Sequence of chain 1.C:
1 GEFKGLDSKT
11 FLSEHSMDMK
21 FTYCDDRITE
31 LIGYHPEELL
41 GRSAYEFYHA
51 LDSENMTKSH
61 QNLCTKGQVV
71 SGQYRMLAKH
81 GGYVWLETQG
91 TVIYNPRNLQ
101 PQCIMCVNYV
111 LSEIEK

Binding-site contacts:
Ligand atom CAR contacts residue TYR74 of chain 1.C at 3.6 Å (hydrophobic).
Ligand atom CAG contacts residue HIS15 of chain 1.C at 3.9 Å.
Ligand atom CAJ contacts residue LEU63 of chain 1.C at 3.9 Å (hydrophobic).
Ligand atom NAL contacts residue HIS60 of chain 1.C at 3.7 Å.
Ligand atom NAL contacts residue MET19 of chain 1.C at 3.6 Å.
Ligand atom BRB contacts residue VAL69 of chain 1.C at 3.0 Å.
Ligand atom CAU contacts residue HIS15 of chain 1.C at 3.4 Å.
Ligand atom CAD contacts residue SER59 of chain 1.C at 3.9 Å.
Ligand atom CAR contacts residue HIS15 of chain 1.C at 3.7 Å.
Ligand atom BRB contacts residue VAL70 of chain 1.C at 3.9 Å.
Ligand atom NAM contacts residue MET19 of chain 1.C at 3.3 Å.
Ligand atom CAH contacts residue TYR48 of chain 1.C at 3.6 Å (hydrophobic).
Ligand atom CAH contacts residue MET56 of chain 1.C at 3.7 Å (hydrophobic).
Ligand atom NAL contacts residue HIS15 of chain 1.C at 4.0 Å.
Ligand atom BRA contacts residue PHE47 of chain 1.C at 3.7 Å.
Ligand atom CAG contacts residue TYR74 of chain 1.C at 3.5 Å (hydrophobic).
Ligand atom NAO contacts residue ALA44 of chain 1.C at 3.8 Å.
Ligand atom NAN contacts residue ILE104 of chain 1.C at 3.9 Å.
Ligand atom CAF contacts residue HIS60 of chain 1.C at 3.7 Å.
Ligand atom CAQ contacts residue SER71 of chain 1.C at 3.9 Å.
Ligand atom CAD contacts residue HIS60 of chain 1.C at 3.5 Å.
Ligand atom BRA contacts residue MET76 of chain 1.C at 3.8 Å.
Ligand atom CAC contacts residue TYR74 of chain 1.C at 3.5 Å (hydrophobic).
Ligand atom NAM contacts residue HIS15 of chain 1.C at 3.5 Å (h-bond).
Ligand atom CAE contacts residue TYR74 of chain 1.C at 3.6 Å (hydrophobic).
Ligand atom CAT contacts residue HIS15 of chain 1.C at 3.5 Å.
Ligand atom NAO contacts residue HIS15 of chain 1.C at 3.3 Å.
Ligand atom BRB contacts residue SER71 of chain 1.C at 3.8 Å.
Ligand atom CAQ contacts residue LEU63 of chain 1.C at 3.8 Å (hydrophobic).
Ligand atom BRA contacts residue TYR48 of chain 1.C at 3.8 Å.
Ligand atom NAN contacts residue HIS60 of chain 1.C at 3.6 Å.
Ligand atom CAI contacts residue TYR74 of chain 1.C at 3.7 Å (hydrophobic).
Ligand atom CAD contacts residue MET56 of chain 1.C at 3.7 Å (hydrophobic).
Ligand atom CAG contacts residue ASN108 of chain 1.C at 3.5 Å.
Ligand atom CAE contacts residue MET76 of chain 1.C at 3.8 Å (hydrophobic).
Ligand atom CAF contacts residue SER59 of chain 1.C at 3.4 Å.
Ligand atom BRB contacts residue GLY90 of chain 1.C at 3.6 Å.
Ligand atom CAV contacts residue CYS106 of chain 1.C at 3.7 Å (hydrophobic).
Ligand atom CAC contacts residue ASN108 of chain 1.C at 3.8 Å.
Ligand atom CAP contacts residue TYR74 of chain 1.C at 3.7 Å (hydrophobic).

The small molecule below binds the protein below.
Small molecule (SMILES): Brc1cccc([C@@H]2C[C@H](c3cccc(Br)c3)n3nnnc3N2)c1